A protein and the small-molecule ligand that binds it are described below.
Small molecule (SMILES): Nc1ncnc2[nH]cnc12

Sequence of chain 1.E:
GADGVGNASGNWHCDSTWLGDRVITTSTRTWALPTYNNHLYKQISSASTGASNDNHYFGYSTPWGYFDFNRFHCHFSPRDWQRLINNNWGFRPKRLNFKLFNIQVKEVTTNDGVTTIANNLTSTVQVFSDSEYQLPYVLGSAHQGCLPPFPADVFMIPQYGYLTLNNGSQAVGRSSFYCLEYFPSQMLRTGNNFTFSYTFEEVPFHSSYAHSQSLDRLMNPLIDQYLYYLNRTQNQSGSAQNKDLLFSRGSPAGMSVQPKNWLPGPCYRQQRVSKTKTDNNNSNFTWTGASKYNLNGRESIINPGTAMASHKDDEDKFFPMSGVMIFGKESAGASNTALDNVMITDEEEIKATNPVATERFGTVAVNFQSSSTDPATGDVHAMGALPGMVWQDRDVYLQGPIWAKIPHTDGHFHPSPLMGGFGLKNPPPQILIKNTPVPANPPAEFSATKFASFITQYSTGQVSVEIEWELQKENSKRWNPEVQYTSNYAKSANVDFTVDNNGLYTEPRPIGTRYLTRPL

Binding-site contacts:
Ligand atom N3 contacts residue PRO631 of chain 1.E at 4.1 Å.
Ligand atom C2 contacts residue ILE622 of chain 1.E at 4.3 Å (hydrophobic).
Ligand atom N1 contacts residue PHE638 of chain 1.E at 4.1 Å.
Ligand atom C5 contacts residue SER632 of chain 1.E at 3.9 Å.
Ligand atom N6 contacts residue GLY637 of chain 1.E at 3.4 Å (h-bond).
Ligand atom N1 contacts residue GLY639 of chain 1.E at 3.0 Å (h-bond).
Ligand atom C6 contacts residue PRO631 of chain 1.E at 4.3 Å (hydrophobic).
Ligand atom C6 contacts residue GLY639 of chain 1.E at 3.7 Å.
Ligand atom N7 contacts residue HIS630 of chain 1.E at 3.7 Å.
Ligand atom N7 contacts residue ASP609 of chain 1.E at 4.0 Å.
Ligand atom C2 contacts residue PRO631 of chain 1.E at 4.2 Å (hydrophobic).
Ligand atom C5 contacts residue PRO420 of chain 1.E at 4.5 Å (hydrophobic).
Ligand atom N6 contacts residue SER632 of chain 1.E at 3.6 Å.
Ligand atom N3 contacts residue GLY639 of chain 1.E at 4.2 Å.
Ligand atom C4 contacts residue PRO631 of chain 1.E at 4.2 Å (hydrophobic).
Ligand atom C5 contacts residue PRO631 of chain 1.E at 4.4 Å (hydrophobic).
Ligand atom C8 contacts residue HIS630 of chain 1.E at 3.3 Å.
Ligand atom N6 contacts residue PHE638 of chain 1.E at 3.7 Å.
Ligand atom N1 contacts residue PRO631 of chain 1.E at 4.2 Å.
Ligand atom N9 contacts residue PRO631 of chain 1.E at 3.8 Å.
Ligand atom N9 contacts residue HIS630 of chain 1.E at 4.4 Å.
Ligand atom N6 contacts residue GLY639 of chain 1.E at 3.5 Å (h-bond).
Ligand atom N7 contacts residue SER632 of chain 1.E at 3.7 Å.
Ligand atom C2 contacts residue GLY639 of chain 1.E at 2.9 Å.
Ligand atom N6 contacts residue PRO633 of chain 1.E at 4.4 Å.
Ligand atom C6 contacts residue SER632 of chain 1.E at 4.0 Å.